Sequence of chain 23.F:
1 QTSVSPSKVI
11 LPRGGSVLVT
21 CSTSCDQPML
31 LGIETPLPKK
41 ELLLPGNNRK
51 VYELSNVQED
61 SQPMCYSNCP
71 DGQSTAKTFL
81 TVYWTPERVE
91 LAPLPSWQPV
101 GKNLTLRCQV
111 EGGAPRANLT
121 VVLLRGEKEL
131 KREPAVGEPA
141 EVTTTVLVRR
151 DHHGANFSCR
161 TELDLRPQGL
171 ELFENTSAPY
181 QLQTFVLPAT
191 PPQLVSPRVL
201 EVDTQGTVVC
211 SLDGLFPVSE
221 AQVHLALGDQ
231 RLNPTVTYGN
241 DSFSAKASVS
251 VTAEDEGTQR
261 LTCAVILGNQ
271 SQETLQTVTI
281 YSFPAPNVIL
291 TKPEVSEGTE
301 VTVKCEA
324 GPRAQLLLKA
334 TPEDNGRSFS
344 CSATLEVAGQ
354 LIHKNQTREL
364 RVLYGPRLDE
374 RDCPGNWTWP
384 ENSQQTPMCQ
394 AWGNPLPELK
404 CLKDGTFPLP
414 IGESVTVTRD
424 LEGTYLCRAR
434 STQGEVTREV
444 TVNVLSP

This protein binds this small molecule.
Small molecule (SMILES): CC(=O)N[C@@H]1[C@@H](O)[C@H](O)[C@@H](CO)O[C@H]1O

Binding-site contacts:
Ligand atom O7 contacts residue SER343 of chain 23.F at 4.3 Å.
Ligand atom C4 contacts residue ASN358 of chain 23.F at 4.2 Å.
Ligand atom N2 contacts residue ASN358 of chain 23.F at 2.9 Å (h-bond).
Ligand atom C2 contacts residue ASN358 of chain 23.F at 2.5 Å.
Ligand atom O7 contacts residue SER345 of chain 23.F at 4.2 Å.
Ligand atom O5 contacts residue ASN358 of chain 23.F at 2.4 Å (h-bond).
Ligand atom C5 contacts residue ASN358 of chain 23.F at 3.6 Å.
Ligand atom O7 contacts residue ASN358 of chain 23.F at 3.3 Å (h-bond).
Ligand atom C3 contacts residue ASN358 of chain 23.F at 3.8 Å.
Ligand atom C7 contacts residue ASN358 of chain 23.F at 3.4 Å.
Ligand atom C1 contacts residue ASN358 of chain 23.F at 1.4 Å.